The protein below binds the small molecule below.
Small molecule (SMILES): CC(C)[C@H](NC(=O)[C@H](CC(N)=O)NC(=O)[C@@H](NC(=O)[C@H](Cc1ccc(OP(=O)(O)O)cc1)NC(=O)[C@@H](N)CO)C(C)C)C(=O)N[C@@H](CCC(N)=O)C(=O)N[C@@H](CC(N)=O)C(=O)O

Binding-site contacts:
Ligand atom O3P contacts residue GLU35 of chain 1.A at 2.6 Å (salt-bridge).
Ligand atom O contacts residue HIS58 of chain 1.A at 3.8 Å.
Ligand atom O2P contacts residue ARG32 of chain 1.A at 2.7 Å (salt-bridge).
Ligand atom ND2 contacts residue ILE71 of chain 1.A at 2.8 Å (h-bond).
Ligand atom O contacts residue ARG12 of chain 1.A at 3.0 Å (salt-bridge).
Ligand atom CG contacts residue ILE71 of chain 1.A at 3.9 Å (hydrophobic).
Ligand atom CG contacts residue LYS60 of chain 1.A at 3.7 Å.
Ligand atom OG contacts residue ARG12 of chain 1.A at 3.6 Å.
Ligand atom P contacts residue GLU35 of chain 1.A at 3.9 Å.
Ligand atom C contacts residue HIS58 of chain 1.A at 3.6 Å.
Ligand atom CB contacts residue TYR59 of chain 1.A at 3.7 Å (hydrophobic).
Ligand atom C contacts residue ARG12 of chain 1.A at 3.8 Å.
Ligand atom CD2 contacts residue HIS58 of chain 1.A at 3.6 Å.
Ligand atom O3P contacts residue ARG32 of chain 1.A at 2.9 Å (salt-bridge).
Ligand atom OH contacts residue THR36 of chain 1.A at 3.8 Å.
Ligand atom N contacts residue HIS58 of chain 1.A at 3.0 Å (h-bond).
Ligand atom N contacts residue ARG12 of chain 1.A at 3.8 Å.
Ligand atom CB contacts residue HIS58 of chain 1.A at 3.9 Å.
Ligand atom O2P contacts residue ARG12 of chain 1.A at 3.2 Å (salt-bridge).
Ligand atom CE2 contacts residue ARG12 of chain 1.A at 3.8 Å.
Ligand atom CG2 contacts residue HIS58 of chain 1.A at 3.7 Å.
Ligand atom P contacts residue ARG32 of chain 1.A at 3.9 Å.
Ligand atom O1P contacts residue GLU35 of chain 1.A at 3.5 Å.
Ligand atom OD1 contacts residue LYS60 of chain 1.A at 2.9 Å (salt-bridge).
Ligand atom CG1 contacts residue TYR59 of chain 1.A at 3.8 Å (hydrophobic).
Ligand atom CA contacts residue HIS58 of chain 1.A at 3.3 Å.
Ligand atom OH contacts residue SER34 of chain 1.A at 3.5 Å (h-bond).
Ligand atom CD1 contacts residue LYS60 of chain 1.A at 3.5 Å.
Ligand atom CB contacts residue HIS58 of chain 1.A at 3.7 Å.
Ligand atom CB contacts residue ARG12 of chain 1.A at 3.2 Å.
Ligand atom CB contacts residue TRP72 of chain 1.A at 3.5 Å (hydrophobic).
Ligand atom P contacts residue SER34 of chain 1.A at 3.9 Å.
Ligand atom O3P contacts residue SER34 of chain 1.A at 3.1 Å.
Ligand atom O1P contacts residue THR36 of chain 1.A at 2.9 Å.
Ligand atom CG2 contacts residue LYS57 of chain 1.A at 3.8 Å.
Ligand atom CA contacts residue ARG12 of chain 1.A at 3.8 Å.
Ligand atom CG contacts residue LYS60 of chain 1.A at 3.9 Å.
Ligand atom OD1 contacts residue TYR59 of chain 1.A at 3.5 Å.
Ligand atom CE1 contacts residue LYS60 of chain 1.A at 3.8 Å.
Ligand atom ND2 contacts residue LYS60 of chain 1.A at 3.1 Å (salt-bridge).

Sequence of chain 1.A:
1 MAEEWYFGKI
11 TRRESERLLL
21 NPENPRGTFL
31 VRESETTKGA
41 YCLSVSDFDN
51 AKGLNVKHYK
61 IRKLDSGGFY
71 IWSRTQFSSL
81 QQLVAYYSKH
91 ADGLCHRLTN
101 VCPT